Sequence of chain 1.A:
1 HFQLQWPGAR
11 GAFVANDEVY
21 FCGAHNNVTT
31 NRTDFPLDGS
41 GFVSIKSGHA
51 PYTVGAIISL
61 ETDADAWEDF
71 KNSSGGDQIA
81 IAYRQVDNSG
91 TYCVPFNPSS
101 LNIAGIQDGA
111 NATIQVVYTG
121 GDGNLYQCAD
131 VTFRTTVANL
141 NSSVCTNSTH

A protein and the small-molecule ligand that binds it are described below.
Small molecule (SMILES): CC(=O)N[C@@H]1[C@@H](O)[C@H](O)[C@@H](CO)O[C@H]1O

Binding-site contacts:
Ligand atom N2 contacts residue CYS93 of chain 1.A at 2.8 Å (h-bond).
Ligand atom C2 contacts residue CYS93 of chain 1.A at 3.5 Å (hydrophobic).
Ligand atom C7 contacts residue ASN147 of chain 1.A at 3.5 Å.
Ligand atom C1 contacts residue ASN147 of chain 1.A at 1.4 Å.
Ligand atom C7 contacts residue CYS93 of chain 1.A at 3.9 Å (hydrophobic).
Ligand atom O7 contacts residue ASN147 of chain 1.A at 3.6 Å.
Ligand atom O5 contacts residue TYR92 of chain 1.A at 3.7 Å.
Ligand atom O6 contacts residue TYR92 of chain 1.A at 2.5 Å (h-bond).
Ligand atom O3 contacts residue CYS93 of chain 1.A at 4.2 Å.
Ligand atom C8 contacts residue ASN147 of chain 1.A at 4.2 Å.
Ligand atom C1 contacts residue TYR92 of chain 1.A at 4.0 Å (hydrophobic).
Ligand atom C8 contacts residue THR146 of chain 1.A at 4.1 Å.
Ligand atom C3 contacts residue ASN147 of chain 1.A at 3.8 Å.
Ligand atom C1 contacts residue CYS93 of chain 1.A at 3.5 Å (hydrophobic).
Ligand atom C2 contacts residue ASN147 of chain 1.A at 2.5 Å.
Ligand atom C8 contacts residue CYS145 of chain 1.A at 3.8 Å (hydrophobic).
Ligand atom C8 contacts residue CYS93 of chain 1.A at 4.0 Å (hydrophobic).
Ligand atom C4 contacts residue ASN147 of chain 1.A at 4.2 Å.
Ligand atom N2 contacts residue ASN147 of chain 1.A at 2.9 Å (h-bond).
Ligand atom C6 contacts residue TYR92 of chain 1.A at 3.5 Å (hydrophobic).
Ligand atom C5 contacts residue ASN147 of chain 1.A at 3.6 Å.
Ligand atom O3 contacts residue PRO95 of chain 1.A at 3.7 Å.
Ligand atom C3 contacts residue CYS93 of chain 1.A at 3.5 Å (hydrophobic).
Ligand atom C5 contacts residue TYR92 of chain 1.A at 3.5 Å (hydrophobic).
Ligand atom C3 contacts residue PRO95 of chain 1.A at 4.3 Å (hydrophobic).
Ligand atom O5 contacts residue ASN147 of chain 1.A at 2.2 Å (h-bond).
Ligand atom O6 contacts residue ARG84 of chain 1.A at 4.3 Å.